Binding-site contacts:
Ligand atom C3 contacts residue VAL326 of chain 1.A at 3.5 Å (hydrophobic).
Ligand atom C15 contacts residue PHE222 of chain 1.A at 3.6 Å (hydrophobic).
Ligand atom N12 contacts residue GOL1 of chain 1.D at 3.6 Å.
Ligand atom N7 contacts residue GLU227 of chain 1.A at 3.0 Å (salt-bridge).
Ligand atom N9 contacts residue ASN327 of chain 1.A at 3.6 Å (h-bond).
Ligand atom C1 contacts residue GOL1 of chain 1.D at 3.7 Å.
Ligand atom C19 contacts residue GOL1 of chain 1.D at 3.8 Å.
Ligand atom O20 contacts residue PHE222 of chain 1.A at 3.8 Å.
Ligand atom N18 contacts residue GOL1 of chain 1.D at 3.0 Å (h-bond).
Ligand atom C10 contacts residue MN1 of chain 1.B at 3.0 Å.
Ligand atom N9 contacts residue GLU227 of chain 1.A at 2.9 Å (salt-bridge).
Ligand atom N7 contacts residue MN1 of chain 1.B at 2.2 Å.
Ligand atom C13 contacts residue ASN235 of chain 1.A at 3.7 Å.
Ligand atom C23 contacts residue SER221 of chain 1.A at 3.6 Å.
Ligand atom C19 contacts residue LYS243 of chain 1.A at 3.7 Å.
Ligand atom C19 contacts residue PHE222 of chain 1.A at 3.5 Å (hydrophobic).
Ligand atom C4 contacts residue TYR214 of chain 1.A at 3.5 Å (hydrophobic).
Ligand atom C23 contacts residue ASN317 of chain 1.A at 3.6 Å.
Ligand atom C10 contacts residue GOL1 of chain 1.D at 3.5 Å.
Ligand atom O11 contacts residue HIS313 of chain 1.A at 3.5 Å (h-bond).
Ligand atom N7 contacts residue HIS225 of chain 1.A at 3.8 Å.
Ligand atom O11 contacts residue MN1 of chain 1.B at 2.3 Å.
Ligand atom C13 contacts residue TYR214 of chain 1.A at 3.5 Å (hydrophobic).
Ligand atom C17 contacts residue TRP245 of chain 1.A at 3.7 Å (hydrophobic).
Ligand atom C2 contacts residue TYR214 of chain 1.A at 3.5 Å (hydrophobic).
Ligand atom C6 contacts residue MN1 of chain 1.B at 3.0 Å.
Ligand atom C17 contacts residue PHE222 of chain 1.A at 3.5 Å (hydrophobic).
Ligand atom N12 contacts residue ASN235 of chain 1.A at 3.7 Å.
Ligand atom C5 contacts residue GOL1 of chain 1.D at 3.7 Å.
Ligand atom C6 contacts residue GOL1 of chain 1.D at 3.8 Å.
Ligand atom O11 contacts residue HIS225 of chain 1.A at 3.1 Å.
Ligand atom O11 contacts residue GOL1 of chain 1.D at 3.7 Å.
Ligand atom O20 contacts residue ASN317 of chain 1.A at 3.2 Å (h-bond).
Ligand atom C21 contacts residue GOL1 of chain 1.D at 3.6 Å.
Ligand atom C3 contacts residue ASN327 of chain 1.A at 3.5 Å.
Ligand atom N9 contacts residue MN1 of chain 1.B at 3.4 Å.
Ligand atom N18 contacts residue PHE222 of chain 1.A at 3.4 Å.
Ligand atom O20 contacts residue LYS243 of chain 1.A at 2.6 Å (salt-bridge).
Ligand atom C5 contacts residue TYR214 of chain 1.A at 3.0 Å (hydrophobic).
Ligand atom C22 contacts residue TYR151 of chain 1.A at 3.5 Å (hydrophobic).

Sequence of chain 1.A:
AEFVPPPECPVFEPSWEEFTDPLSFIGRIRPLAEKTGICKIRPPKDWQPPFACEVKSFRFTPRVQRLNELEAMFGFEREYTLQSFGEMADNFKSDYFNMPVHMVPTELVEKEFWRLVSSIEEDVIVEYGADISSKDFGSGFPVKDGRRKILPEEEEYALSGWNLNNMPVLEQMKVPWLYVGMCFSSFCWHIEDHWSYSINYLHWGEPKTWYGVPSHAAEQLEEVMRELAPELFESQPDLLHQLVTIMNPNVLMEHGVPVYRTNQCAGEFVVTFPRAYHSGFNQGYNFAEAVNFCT

This protein binds this small molecule.
Small molecule (SMILES): CC(C)c1cc(C(=O)N2CC[C@@H](NC(=O)C3CC3)C2)[nH]n1